A small-molecule ligand and the protein it binds are described below.
Small molecule (SMILES): CC(=O)N[C@@H]1[C@@H](O)[C@H](O)[C@@H](CO)O[C@H]1O

Sequence of chain 2.A:
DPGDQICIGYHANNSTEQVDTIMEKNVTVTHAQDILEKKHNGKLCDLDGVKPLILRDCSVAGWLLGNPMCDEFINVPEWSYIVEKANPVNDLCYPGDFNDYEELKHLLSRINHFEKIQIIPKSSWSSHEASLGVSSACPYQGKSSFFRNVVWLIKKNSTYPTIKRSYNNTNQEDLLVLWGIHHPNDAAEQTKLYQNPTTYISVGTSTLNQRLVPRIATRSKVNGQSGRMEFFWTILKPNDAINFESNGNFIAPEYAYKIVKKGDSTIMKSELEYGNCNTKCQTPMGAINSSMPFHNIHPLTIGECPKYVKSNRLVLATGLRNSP

Binding-site contacts:
Ligand atom C1 contacts residue ASN15 of chain 2.A at 1.4 Å.
Ligand atom C8 contacts residue GLN15 of chain 2.B at 3.7 Å.
Ligand atom C1 contacts residue GLN15 of chain 2.B at 3.5 Å.
Ligand atom C4 contacts residue ASN15 of chain 2.A at 4.2 Å.
Ligand atom O7 contacts residue ASN15 of chain 2.A at 3.8 Å.
Ligand atom C2 contacts residue ASN15 of chain 2.A at 2.4 Å.
Ligand atom C3 contacts residue GLN15 of chain 2.B at 4.1 Å.
Ligand atom C2 contacts residue GLN15 of chain 2.B at 3.6 Å.
Ligand atom C8 contacts residue ASN14 of chain 2.A at 4.3 Å.
Ligand atom C3 contacts residue ASN15 of chain 2.A at 3.8 Å.
Ligand atom N2 contacts residue ASN15 of chain 2.A at 2.9 Å (h-bond).
Ligand atom C7 contacts residue ASN15 of chain 2.A at 3.6 Å.
Ligand atom O5 contacts residue ASN15 of chain 2.A at 2.4 Å (h-bond).
Ligand atom C5 contacts residue ASN15 of chain 2.A at 3.6 Å.
Ligand atom C7 contacts residue GLN15 of chain 2.B at 3.7 Å.
Ligand atom N2 contacts residue GLN15 of chain 2.B at 2.7 Å (h-bond).

Sequence of chain 2.B:
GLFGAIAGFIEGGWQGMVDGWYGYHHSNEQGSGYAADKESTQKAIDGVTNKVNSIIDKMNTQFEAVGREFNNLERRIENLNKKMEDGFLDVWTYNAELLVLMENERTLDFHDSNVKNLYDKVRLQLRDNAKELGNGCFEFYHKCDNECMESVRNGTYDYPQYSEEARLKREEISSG